The small molecule below binds the protein below.
Small molecule (SMILES): CC(=O)N[C@@H]1[C@@H](O)[C@H](O)[C@@H](CO)O[C@H]1O

Binding-site contacts:
Ligand atom C8 contacts residue ASN154 of chain 48.E at 4.0 Å.
Ligand atom C5 contacts residue ASN154 of chain 48.E at 3.6 Å.
Ligand atom C2 contacts residue ASN154 of chain 48.E at 2.5 Å.
Ligand atom C1 contacts residue ASN154 of chain 48.E at 1.4 Å.
Ligand atom C4 contacts residue ASN154 of chain 48.E at 4.2 Å.
Ligand atom C1 contacts residue SER157 of chain 48.E at 4.2 Å.
Ligand atom C3 contacts residue ASN154 of chain 48.E at 3.8 Å.
Ligand atom O5 contacts residue SER157 of chain 48.E at 3.9 Å.
Ligand atom C1 contacts residue SER156 of chain 48.E at 4.5 Å.
Ligand atom O7 contacts residue ASN154 of chain 48.E at 4.0 Å.
Ligand atom O5 contacts residue ASN154 of chain 48.E at 2.4 Å (h-bond).
Ligand atom C7 contacts residue ASN154 of chain 48.E at 3.6 Å.
Ligand atom N2 contacts residue ASN154 of chain 48.E at 2.9 Å (h-bond).

Sequence of chain 48.E:
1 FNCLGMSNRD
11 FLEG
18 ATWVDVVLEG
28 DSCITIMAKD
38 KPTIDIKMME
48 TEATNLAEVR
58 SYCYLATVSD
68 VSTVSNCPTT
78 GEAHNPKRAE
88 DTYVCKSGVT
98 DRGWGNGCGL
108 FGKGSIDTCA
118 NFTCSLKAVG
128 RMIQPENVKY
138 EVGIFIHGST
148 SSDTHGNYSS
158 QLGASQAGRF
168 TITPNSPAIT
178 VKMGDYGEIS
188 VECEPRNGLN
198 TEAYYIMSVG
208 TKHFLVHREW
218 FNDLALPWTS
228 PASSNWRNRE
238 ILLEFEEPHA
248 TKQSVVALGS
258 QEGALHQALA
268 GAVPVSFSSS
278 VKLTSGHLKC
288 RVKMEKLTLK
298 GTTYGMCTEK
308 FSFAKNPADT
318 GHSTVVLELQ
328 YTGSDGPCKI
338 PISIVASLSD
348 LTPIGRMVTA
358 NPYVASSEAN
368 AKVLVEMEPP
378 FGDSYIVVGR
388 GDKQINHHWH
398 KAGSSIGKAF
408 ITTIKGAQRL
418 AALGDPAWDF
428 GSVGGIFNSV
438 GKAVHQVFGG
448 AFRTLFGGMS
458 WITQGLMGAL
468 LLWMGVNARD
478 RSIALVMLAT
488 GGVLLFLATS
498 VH